Binding-site contacts:
Ligand atom C11 contacts residue LEU319 of chain 1.A at 3.9 Å (hydrophobic).
Ligand atom C26 contacts residue ILE309 of chain 1.A at 3.8 Å (hydrophobic).
Ligand atom C18 contacts residue ALA274 of chain 1.A at 3.9 Å (hydrophobic).
Ligand atom C24 contacts residue ILE313 of chain 1.A at 4.1 Å (hydrophobic).
Ligand atom C18 contacts residue ALA270 of chain 1.A at 4.0 Å (hydrophobic).
Ligand atom C27 contacts residue VAL306 of chain 1.A at 3.6 Å (hydrophobic).
Ligand atom C16 contacts residue LEU277 of chain 1.A at 3.8 Å (hydrophobic).
Ligand atom C23 contacts residue ALA310 of chain 1.A at 4.2 Å (hydrophobic).
Ligand atom C22 contacts residue ALA310 of chain 1.A at 4.4 Å (hydrophobic).
Ligand atom C12 contacts residue LEU319 of chain 1.A at 3.9 Å (hydrophobic).
Ligand atom C21 contacts residue ILE313 of chain 1.A at 4.2 Å (hydrophobic).
Ligand atom C19 contacts residue ALA270 of chain 1.A at 4.5 Å (hydrophobic).
Ligand atom C1 contacts residue TYR323 of chain 1.A at 3.8 Å (hydrophobic).
Ligand atom C15 contacts residue ILE273 of chain 1.A at 4.5 Å (hydrophobic).
Ligand atom C18 contacts residue ILE273 of chain 1.A at 3.9 Å (hydrophobic).
Ligand atom C26 contacts residue VAL306 of chain 1.A at 4.2 Å (hydrophobic).
Ligand atom C24 contacts residue ALA310 of chain 1.A at 4.2 Å (hydrophobic).
Ligand atom C23 contacts residue ILE313 of chain 1.A at 4.5 Å (hydrophobic).
Ligand atom C27 contacts residue ALA310 of chain 1.A at 4.5 Å (hydrophobic).
Ligand atom C27 contacts residue ILE281 of chain 1.A at 4.2 Å (hydrophobic).
Ligand atom C24 contacts residue ILE309 of chain 1.A at 4.0 Å (hydrophobic).
Ligand atom C2 contacts residue TYR323 of chain 1.A at 3.5 Å (hydrophobic).
Ligand atom C26 contacts residue ILE281 of chain 1.A at 3.8 Å (hydrophobic).
Ligand atom C21 contacts residue GLN446 of chain 1.A at 3.8 Å.
Ligand atom C22 contacts residue ILE313 of chain 1.A at 3.6 Å (hydrophobic).
Ligand atom C8 contacts residue ILE273 of chain 1.A at 4.3 Å (hydrophobic).
Ligand atom C21 contacts residue LEU319 of chain 1.A at 3.5 Å (hydrophobic).
Ligand atom C27 contacts residue THR278 of chain 1.A at 3.3 Å.
Ligand atom C19 contacts residue LEU269 of chain 1.A at 3.6 Å (hydrophobic).
Ligand atom C25 contacts residue ILE281 of chain 1.A at 3.9 Å (hydrophobic).
Ligand atom C15 contacts residue LEU277 of chain 1.A at 3.5 Å (hydrophobic).

Sequence of chain 1.A:
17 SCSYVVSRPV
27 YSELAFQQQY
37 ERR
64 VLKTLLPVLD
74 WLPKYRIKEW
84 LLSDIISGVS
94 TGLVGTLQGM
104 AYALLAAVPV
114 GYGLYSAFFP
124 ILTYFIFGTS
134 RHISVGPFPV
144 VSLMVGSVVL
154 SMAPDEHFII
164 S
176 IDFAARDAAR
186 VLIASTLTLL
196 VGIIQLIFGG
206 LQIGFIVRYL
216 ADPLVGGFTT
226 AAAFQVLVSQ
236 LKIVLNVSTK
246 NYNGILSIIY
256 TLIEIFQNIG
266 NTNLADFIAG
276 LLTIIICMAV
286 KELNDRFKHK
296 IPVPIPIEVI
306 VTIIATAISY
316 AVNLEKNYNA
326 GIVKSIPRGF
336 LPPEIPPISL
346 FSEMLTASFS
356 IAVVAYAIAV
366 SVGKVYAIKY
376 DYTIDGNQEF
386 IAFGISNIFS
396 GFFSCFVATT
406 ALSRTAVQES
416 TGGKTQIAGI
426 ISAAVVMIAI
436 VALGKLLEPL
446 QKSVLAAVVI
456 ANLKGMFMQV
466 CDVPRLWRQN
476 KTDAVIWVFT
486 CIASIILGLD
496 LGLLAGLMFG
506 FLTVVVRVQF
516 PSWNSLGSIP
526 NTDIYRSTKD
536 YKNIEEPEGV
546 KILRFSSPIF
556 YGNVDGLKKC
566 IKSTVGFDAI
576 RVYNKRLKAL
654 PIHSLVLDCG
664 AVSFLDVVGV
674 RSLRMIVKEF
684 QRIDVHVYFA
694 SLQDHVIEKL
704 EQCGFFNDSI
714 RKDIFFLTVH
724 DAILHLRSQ

A protein and the small-molecule ligand that binds it are described below.
Small molecule (SMILES): CC(C)CCC[C@@H](C)[C@H]1CC[C@H]2[C@@H]3CC=C4C[C@@H](O)CC[C@]4(C)[C@H]3CC[C@]12C